Binding-site contacts:
Ligand atom C1 contacts residue ASN1066 of chain 1.C at 1.4 Å.
Ligand atom C8 contacts residue GLU1064 of chain 1.C at 2.9 Å.
Ligand atom O6 contacts residue ASN1066 of chain 1.C at 4.5 Å.
Ligand atom C2 contacts residue ASN1066 of chain 1.C at 2.4 Å.
Ligand atom N2 contacts residue ASN1066 of chain 1.C at 2.9 Å (h-bond).
Ligand atom O6 contacts residue ALA698 of chain 1.C at 4.2 Å.
Ligand atom C7 contacts residue GLU1064 of chain 1.C at 4.3 Å.
Ligand atom C3 contacts residue ASN1066 of chain 1.C at 3.8 Å.
Ligand atom C7 contacts residue ASN1066 of chain 1.C at 4.1 Å.
Ligand atom C8 contacts residue LYS1065 of chain 1.C at 4.3 Å.
Ligand atom C5 contacts residue ALA698 of chain 1.C at 4.0 Å (hydrophobic).
Ligand atom C4 contacts residue ASN1066 of chain 1.C at 4.2 Å.
Ligand atom C5 contacts residue ASN1066 of chain 1.C at 3.7 Å.
Ligand atom C6 contacts residue ALA698 of chain 1.C at 3.7 Å (hydrophobic).
Ligand atom O5 contacts residue ASN1066 of chain 1.C at 2.3 Å (h-bond).

This protein binds this small molecule.
Small molecule (SMILES): CC(=O)N[C@@H]1[C@@H](O)[C@H](O)[C@@H](CO)O[C@H]1O

Sequence of chain 1.C:
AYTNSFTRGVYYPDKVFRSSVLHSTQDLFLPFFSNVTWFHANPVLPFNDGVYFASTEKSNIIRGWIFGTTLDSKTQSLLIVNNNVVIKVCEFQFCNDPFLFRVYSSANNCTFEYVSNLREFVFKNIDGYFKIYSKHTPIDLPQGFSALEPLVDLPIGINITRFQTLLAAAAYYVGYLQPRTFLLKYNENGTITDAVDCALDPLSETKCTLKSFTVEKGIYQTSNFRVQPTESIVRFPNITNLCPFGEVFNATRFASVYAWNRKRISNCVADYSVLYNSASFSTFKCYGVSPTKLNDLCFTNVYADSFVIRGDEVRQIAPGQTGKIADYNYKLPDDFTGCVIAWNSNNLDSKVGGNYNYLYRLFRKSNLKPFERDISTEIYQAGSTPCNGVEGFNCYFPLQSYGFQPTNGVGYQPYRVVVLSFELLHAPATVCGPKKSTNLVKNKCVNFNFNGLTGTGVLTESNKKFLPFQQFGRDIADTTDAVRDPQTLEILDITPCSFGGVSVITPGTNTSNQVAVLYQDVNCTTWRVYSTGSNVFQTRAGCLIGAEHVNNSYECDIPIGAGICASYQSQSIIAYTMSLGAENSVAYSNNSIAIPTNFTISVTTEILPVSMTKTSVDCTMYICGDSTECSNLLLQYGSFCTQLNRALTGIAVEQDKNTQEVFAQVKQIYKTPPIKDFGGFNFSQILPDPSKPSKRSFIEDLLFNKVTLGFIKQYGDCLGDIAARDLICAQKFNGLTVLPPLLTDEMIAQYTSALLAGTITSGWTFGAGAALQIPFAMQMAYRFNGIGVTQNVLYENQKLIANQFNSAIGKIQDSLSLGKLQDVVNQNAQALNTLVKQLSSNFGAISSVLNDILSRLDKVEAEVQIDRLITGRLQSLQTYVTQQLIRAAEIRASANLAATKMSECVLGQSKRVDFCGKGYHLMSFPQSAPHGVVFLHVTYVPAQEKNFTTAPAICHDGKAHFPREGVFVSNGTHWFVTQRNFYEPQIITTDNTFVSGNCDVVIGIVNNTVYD